Binding-site contacts:
Ligand atom N2 contacts residue ASN255 of chain 1.A at 3.1 Å (h-bond).
Ligand atom C2 contacts residue ASN255 of chain 1.A at 2.3 Å.
Ligand atom C5 contacts residue TRP161 of chain 1.A at 4.0 Å (hydrophobic).
Ligand atom C5 contacts residue ASN255 of chain 1.A at 3.7 Å.
Ligand atom C7 contacts residue ASN255 of chain 1.A at 3.2 Å.
Ligand atom C8 contacts residue ASN255 of chain 1.A at 3.5 Å.
Ligand atom O5 contacts residue TRP161 of chain 1.A at 4.0 Å.
Ligand atom O4 contacts residue GLN115 of chain 2.D at 4.2 Å.
Ligand atom C7 contacts residue TRP161 of chain 1.A at 4.3 Å (hydrophobic).
Ligand atom O7 contacts residue TRP161 of chain 1.A at 3.8 Å.
Ligand atom O5 contacts residue ASN255 of chain 1.A at 2.4 Å (h-bond).
Ligand atom C3 contacts residue ASN255 of chain 1.A at 3.6 Å.
Ligand atom C4 contacts residue GLN115 of chain 2.D at 4.0 Å.
Ligand atom C1 contacts residue ASN255 of chain 1.A at 1.5 Å.
Ligand atom C1 contacts residue TRP161 of chain 1.A at 3.7 Å (hydrophobic).
Ligand atom C8 contacts residue VAL253 of chain 1.A at 4.3 Å (hydrophobic).
Ligand atom C8 contacts residue TRP161 of chain 1.A at 4.0 Å (hydrophobic).
Ligand atom C6 contacts residue TRP161 of chain 1.A at 4.3 Å (hydrophobic).
Ligand atom O7 contacts residue ASN255 of chain 1.A at 3.3 Å (h-bond).
Ligand atom C4 contacts residue ASN255 of chain 1.A at 4.2 Å.
Ligand atom O3 contacts residue ASN255 of chain 1.A at 4.1 Å.
Ligand atom C5 contacts residue GLN115 of chain 2.D at 4.3 Å.
Ligand atom C6 contacts residue GLN115 of chain 2.D at 3.7 Å.
Ligand atom O7 contacts residue VAL253 of chain 1.A at 3.9 Å.
Ligand atom N2 contacts residue TRP161 of chain 1.A at 4.2 Å.

Sequence of chain 1.A:
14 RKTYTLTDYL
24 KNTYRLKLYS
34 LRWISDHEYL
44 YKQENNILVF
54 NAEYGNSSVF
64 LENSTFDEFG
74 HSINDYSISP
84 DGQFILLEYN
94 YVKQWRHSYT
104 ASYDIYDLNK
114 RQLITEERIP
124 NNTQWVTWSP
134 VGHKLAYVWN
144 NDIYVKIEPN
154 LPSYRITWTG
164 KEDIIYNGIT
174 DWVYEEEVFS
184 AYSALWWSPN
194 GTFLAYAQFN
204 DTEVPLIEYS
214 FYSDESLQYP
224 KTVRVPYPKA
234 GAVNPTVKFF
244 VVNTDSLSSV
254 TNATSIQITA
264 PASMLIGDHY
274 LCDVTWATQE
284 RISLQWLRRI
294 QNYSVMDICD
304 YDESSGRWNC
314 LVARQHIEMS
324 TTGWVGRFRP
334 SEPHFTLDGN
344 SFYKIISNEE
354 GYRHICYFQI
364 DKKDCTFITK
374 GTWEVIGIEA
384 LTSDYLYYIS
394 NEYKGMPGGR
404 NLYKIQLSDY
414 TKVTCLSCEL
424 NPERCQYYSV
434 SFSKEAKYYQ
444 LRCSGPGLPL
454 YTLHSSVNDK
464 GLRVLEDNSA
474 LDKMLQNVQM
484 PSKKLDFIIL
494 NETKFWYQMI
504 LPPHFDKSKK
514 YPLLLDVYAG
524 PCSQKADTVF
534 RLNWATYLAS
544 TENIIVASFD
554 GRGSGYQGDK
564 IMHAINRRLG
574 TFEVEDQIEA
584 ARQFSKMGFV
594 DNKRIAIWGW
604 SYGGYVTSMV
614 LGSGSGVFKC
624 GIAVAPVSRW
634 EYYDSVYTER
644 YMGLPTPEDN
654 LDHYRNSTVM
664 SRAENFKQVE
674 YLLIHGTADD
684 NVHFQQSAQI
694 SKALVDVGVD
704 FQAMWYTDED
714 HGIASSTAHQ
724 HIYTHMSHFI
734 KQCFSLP

A small-molecule ligand and the protein it binds are described below.
Small molecule (SMILES): CC(=O)N[C@H]1[C@H](O[C@H]2[C@H](O)[C@@H](NC(C)=O)CO[C@@H]2CO)O[C@H](CO)[C@@H](O)[C@@H]1O

Sequence of chain 2.D:
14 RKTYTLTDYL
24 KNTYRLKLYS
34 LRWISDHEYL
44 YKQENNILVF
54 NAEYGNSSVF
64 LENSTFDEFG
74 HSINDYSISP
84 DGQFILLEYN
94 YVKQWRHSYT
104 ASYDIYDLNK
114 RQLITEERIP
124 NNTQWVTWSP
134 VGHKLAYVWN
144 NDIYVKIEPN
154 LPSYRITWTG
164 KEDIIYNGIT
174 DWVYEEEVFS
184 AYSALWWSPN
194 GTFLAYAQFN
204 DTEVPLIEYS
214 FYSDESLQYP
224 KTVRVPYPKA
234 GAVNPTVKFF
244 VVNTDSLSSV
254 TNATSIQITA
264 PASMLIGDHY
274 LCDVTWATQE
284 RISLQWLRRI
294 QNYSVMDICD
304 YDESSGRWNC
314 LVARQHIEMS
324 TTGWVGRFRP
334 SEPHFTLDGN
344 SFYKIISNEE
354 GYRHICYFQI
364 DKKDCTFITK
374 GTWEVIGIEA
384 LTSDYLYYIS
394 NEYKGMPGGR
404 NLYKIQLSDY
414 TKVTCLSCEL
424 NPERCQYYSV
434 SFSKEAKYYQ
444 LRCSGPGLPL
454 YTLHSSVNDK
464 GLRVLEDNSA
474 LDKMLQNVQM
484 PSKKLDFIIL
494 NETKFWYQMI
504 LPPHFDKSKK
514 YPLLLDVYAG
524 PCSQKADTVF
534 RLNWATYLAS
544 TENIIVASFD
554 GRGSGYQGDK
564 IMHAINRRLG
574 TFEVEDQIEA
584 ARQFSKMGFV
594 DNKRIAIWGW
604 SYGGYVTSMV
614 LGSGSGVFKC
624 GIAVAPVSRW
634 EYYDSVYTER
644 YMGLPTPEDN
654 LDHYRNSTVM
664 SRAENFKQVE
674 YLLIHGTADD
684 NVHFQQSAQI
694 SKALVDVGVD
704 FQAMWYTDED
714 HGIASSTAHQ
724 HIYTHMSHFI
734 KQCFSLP